Sequence of chain 4.C:
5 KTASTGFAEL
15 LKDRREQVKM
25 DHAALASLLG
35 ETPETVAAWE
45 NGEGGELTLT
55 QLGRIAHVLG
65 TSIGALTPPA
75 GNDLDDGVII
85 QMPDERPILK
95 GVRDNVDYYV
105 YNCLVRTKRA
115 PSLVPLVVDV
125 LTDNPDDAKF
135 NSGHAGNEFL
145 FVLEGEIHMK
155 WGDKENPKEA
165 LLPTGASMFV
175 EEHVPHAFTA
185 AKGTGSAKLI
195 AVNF

Sequence of chain 1.C:
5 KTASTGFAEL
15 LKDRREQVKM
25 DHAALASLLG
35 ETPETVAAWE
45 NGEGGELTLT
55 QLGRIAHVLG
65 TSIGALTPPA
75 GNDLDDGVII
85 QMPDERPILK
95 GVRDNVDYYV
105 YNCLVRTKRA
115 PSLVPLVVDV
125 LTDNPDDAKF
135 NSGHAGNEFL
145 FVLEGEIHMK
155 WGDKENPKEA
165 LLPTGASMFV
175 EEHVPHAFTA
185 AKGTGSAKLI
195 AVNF

Binding-site contacts:
Ligand atom C3 contacts residue LEU193 of chain 1.C at 3.9 Å (hydrophobic).
Ligand atom O1 contacts residue PHE182 of chain 1.C at 3.8 Å.
Ligand atom C1 contacts residue TYR103 of chain 1.C at 4.0 Å (hydrophobic).
Ligand atom P1 contacts residue TYR105 of chain 1.C at 4.1 Å.
Ligand atom O3 contacts residue ARG97 of chain 1.C at 2.6 Å (salt-bridge).
Ligand atom O2 contacts residue LYS23 of chain 4.C at 3.4 Å (salt-bridge).
Ligand atom O2 contacts residue HIS138 of chain 1.C at 3.0 Å (h-bond).
Ligand atom O2 contacts residue GLU142 of chain 1.C at 4.0 Å.
Ligand atom C2 contacts residue HIS180 of chain 1.C at 4.2 Å.
Ligand atom C2 contacts residue PHE182 of chain 1.C at 4.0 Å (hydrophobic).
Ligand atom O4 contacts residue TYR105 of chain 1.C at 2.9 Å (h-bond).
Ligand atom O4 contacts residue LYS23 of chain 4.C at 2.6 Å (salt-bridge).
Ligand atom O2 contacts residue ASN135 of chain 1.C at 3.8 Å.
Ligand atom C1 contacts residue TYR105 of chain 1.C at 4.2 Å (hydrophobic).
Ligand atom O1 contacts residue GLU142 of chain 1.C at 2.7 Å (salt-bridge).
Ligand atom C1 contacts residue GLU142 of chain 1.C at 4.1 Å.
Ligand atom O3 contacts residue TYR103 of chain 1.C at 4.1 Å.
Ligand atom C3 contacts residue ALA195 of chain 1.C at 4.2 Å (hydrophobic).
Ligand atom C3 contacts residue LEU144 of chain 1.C at 4.2 Å (hydrophobic).
Ligand atom P1 contacts residue ARG97 of chain 1.C at 4.0 Å.
Ligand atom C3 contacts residue PHE182 of chain 1.C at 3.8 Å (hydrophobic).
Ligand atom C2 contacts residue FE21 of chain 1.K at 3.1 Å.
Ligand atom C2 contacts residue GLU142 of chain 1.C at 3.9 Å.
Ligand atom O1 contacts residue HIS180 of chain 1.C at 3.4 Å (h-bond).
Ligand atom O3 contacts residue TYR105 of chain 1.C at 4.2 Å.
Ligand atom C1 contacts residue VAL122 of chain 1.C at 4.3 Å (hydrophobic).
Ligand atom O2 contacts residue FE21 of chain 1.K at 1.9 Å.
Ligand atom P1 contacts residue ASN135 of chain 1.C at 3.9 Å.
Ligand atom P1 contacts residue HIS180 of chain 1.C at 4.3 Å.
Ligand atom O1 contacts residue FE21 of chain 1.K at 2.3 Å.
Ligand atom C3 contacts residue VAL122 of chain 1.C at 4.0 Å (hydrophobic).
Ligand atom O3 contacts residue ASN135 of chain 1.C at 3.0 Å (h-bond).
Ligand atom O3 contacts residue FE21 of chain 1.K at 3.9 Å.
Ligand atom P1 contacts residue LYS23 of chain 4.C at 3.6 Å.
Ligand atom C2 contacts residue TYR103 of chain 1.C at 4.2 Å (hydrophobic).
Ligand atom P1 contacts residue FE21 of chain 1.K at 2.9 Å.
Ligand atom O4 contacts residue FE21 of chain 1.K at 4.2 Å.
Ligand atom C3 contacts residue GLU142 of chain 1.C at 4.2 Å.
Ligand atom O2 contacts residue HIS180 of chain 1.C at 3.7 Å.
Ligand atom O4 contacts residue ARG97 of chain 1.C at 4.1 Å.

The protein below binds the small molecule below.
Small molecule (SMILES): CC[C@H](O)P(=O)(O)O